Sequence of chain 15.C:
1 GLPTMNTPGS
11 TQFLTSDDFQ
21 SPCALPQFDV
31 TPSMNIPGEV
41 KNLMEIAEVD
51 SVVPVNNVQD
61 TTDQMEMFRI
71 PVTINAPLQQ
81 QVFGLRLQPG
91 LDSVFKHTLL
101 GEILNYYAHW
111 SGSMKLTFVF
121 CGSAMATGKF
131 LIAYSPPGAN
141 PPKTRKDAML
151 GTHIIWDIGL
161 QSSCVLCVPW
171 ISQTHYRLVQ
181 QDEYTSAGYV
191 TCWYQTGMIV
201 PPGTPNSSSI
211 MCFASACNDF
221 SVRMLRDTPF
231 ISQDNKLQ

Sequence of chain 15.A:
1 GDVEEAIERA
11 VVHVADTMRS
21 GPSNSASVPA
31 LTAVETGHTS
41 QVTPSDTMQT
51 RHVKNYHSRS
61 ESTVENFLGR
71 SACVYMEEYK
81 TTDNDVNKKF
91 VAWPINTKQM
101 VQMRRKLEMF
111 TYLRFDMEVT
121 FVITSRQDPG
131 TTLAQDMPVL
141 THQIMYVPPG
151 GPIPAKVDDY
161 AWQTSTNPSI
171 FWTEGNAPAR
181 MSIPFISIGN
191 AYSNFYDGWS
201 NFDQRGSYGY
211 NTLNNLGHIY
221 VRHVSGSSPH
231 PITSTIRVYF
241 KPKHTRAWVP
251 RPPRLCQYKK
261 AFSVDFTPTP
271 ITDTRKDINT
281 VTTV

Sequence of chain 11.C:
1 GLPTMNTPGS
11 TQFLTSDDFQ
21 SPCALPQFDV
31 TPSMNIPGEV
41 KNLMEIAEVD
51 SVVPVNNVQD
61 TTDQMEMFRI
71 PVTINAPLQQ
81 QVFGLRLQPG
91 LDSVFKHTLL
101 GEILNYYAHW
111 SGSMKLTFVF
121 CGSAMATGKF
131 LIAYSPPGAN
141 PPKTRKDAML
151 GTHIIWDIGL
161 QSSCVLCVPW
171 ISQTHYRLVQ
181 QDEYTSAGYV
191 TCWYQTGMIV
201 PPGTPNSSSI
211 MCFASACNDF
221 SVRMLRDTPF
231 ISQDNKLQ

Binding-site contacts:
Ligand atom C4 contacts residue TYR192 of chain 15.A at 3.5 Å (hydrophobic).
Ligand atom N2 contacts residue W711 of chain 15.F at 2.9 Å.
Ligand atom O1B contacts residue ILE95 of chain 15.A at 3.6 Å.
Ligand atom C31 contacts residue ASN214 of chain 15.A at 3.3 Å.
Ligand atom C1B contacts residue ILE183 of chain 15.A at 4.0 Å (hydrophobic).
Ligand atom C1C contacts residue THR97 of chain 15.A at 3.9 Å.
Ligand atom C4A contacts residue ILE170 of chain 15.A at 3.9 Å (hydrophobic).
Ligand atom C31 contacts residue W711 of chain 15.F at 3.0 Å.
Ligand atom C5B contacts residue ILE183 of chain 15.A at 3.7 Å (hydrophobic).
Ligand atom C2A contacts residue TYR146 of chain 15.A at 3.7 Å (hydrophobic).
Ligand atom N3A contacts residue ALA24 of chain 15.C at 3.8 Å.
Ligand atom N2 contacts residue THR97 of chain 15.A at 3.7 Å.
Ligand atom C3B contacts residue ILE219 of chain 15.A at 3.8 Å (hydrophobic).
Ligand atom C2C contacts residue THR97 of chain 15.A at 3.9 Å.
Ligand atom C2C contacts residue LEU216 of chain 15.A at 3.7 Å (hydrophobic).
Ligand atom N3A contacts residue TYR146 of chain 15.A at 4.0 Å.
Ligand atom C2A contacts residue MET181 of chain 15.A at 3.7 Å (hydrophobic).
Ligand atom C4B contacts residue TYR146 of chain 15.A at 3.7 Å (hydrophobic).
Ligand atom N3A contacts residue MET181 of chain 15.A at 3.3 Å.
Ligand atom C6C contacts residue ILE186 of chain 15.A at 3.9 Å (hydrophobic).
Ligand atom C4B contacts residue ILE183 of chain 15.A at 4.0 Å (hydrophobic).
Ligand atom C5A contacts residue PRO168 of chain 15.A at 4.0 Å (hydrophobic).
Ligand atom C6B contacts residue TYR146 of chain 15.A at 3.8 Å (hydrophobic).
Ligand atom O1 contacts residue THR97 of chain 15.A at 3.4 Å (h-bond).
Ligand atom C4A contacts residue MET181 of chain 15.A at 3.6 Å (hydrophobic).
Ligand atom C3C contacts residue TYR192 of chain 15.A at 4.0 Å (hydrophobic).
Ligand atom C6B contacts residue ILE183 of chain 15.A at 3.6 Å (hydrophobic).
Ligand atom C4A contacts residue LEU14 of chain 11.C at 4.0 Å (hydrophobic).
Ligand atom C5A contacts residue ILE144 of chain 15.A at 3.7 Å (hydrophobic).
Ligand atom C3 contacts residue W711 of chain 15.F at 3.2 Å.
Ligand atom O1 contacts residue W711 of chain 15.F at 3.7 Å.
Ligand atom C2B contacts residue ILE219 of chain 15.A at 3.8 Å (hydrophobic).
Ligand atom C4A contacts residue ALA24 of chain 15.C at 4.0 Å (hydrophobic).
Ligand atom C3C contacts residue LEU216 of chain 15.A at 3.7 Å (hydrophobic).
Ligand atom C31 contacts residue LEU216 of chain 15.A at 3.4 Å (hydrophobic).
Ligand atom C1C contacts residue PHE115 of chain 15.A at 3.9 Å (hydrophobic).
Ligand atom C5B contacts residue TYR146 of chain 15.A at 3.4 Å (hydrophobic).
Ligand atom C5A contacts residue ILE170 of chain 15.A at 3.8 Å (hydrophobic).
Ligand atom C4C contacts residue MET117 of chain 15.A at 3.9 Å (hydrophobic).
Ligand atom O1A contacts residue PHE121 of chain 15.A at 4.0 Å.

The protein below binds the small molecule below.
Small molecule (SMILES): Cc1cc(CCCCCCCOc2ccc(C3=NCCO3)cc2)on1